The protein below binds the small molecule below.
Small molecule (SMILES): CC(=O)N[C@H]1[C@H](O[C@H]2[C@H](O)[C@@H](NC(C)=O)CO[C@@H]2CO)O[C@H](CO)[C@@H](O)[C@@H]1O

Sequence of chain 1.C:
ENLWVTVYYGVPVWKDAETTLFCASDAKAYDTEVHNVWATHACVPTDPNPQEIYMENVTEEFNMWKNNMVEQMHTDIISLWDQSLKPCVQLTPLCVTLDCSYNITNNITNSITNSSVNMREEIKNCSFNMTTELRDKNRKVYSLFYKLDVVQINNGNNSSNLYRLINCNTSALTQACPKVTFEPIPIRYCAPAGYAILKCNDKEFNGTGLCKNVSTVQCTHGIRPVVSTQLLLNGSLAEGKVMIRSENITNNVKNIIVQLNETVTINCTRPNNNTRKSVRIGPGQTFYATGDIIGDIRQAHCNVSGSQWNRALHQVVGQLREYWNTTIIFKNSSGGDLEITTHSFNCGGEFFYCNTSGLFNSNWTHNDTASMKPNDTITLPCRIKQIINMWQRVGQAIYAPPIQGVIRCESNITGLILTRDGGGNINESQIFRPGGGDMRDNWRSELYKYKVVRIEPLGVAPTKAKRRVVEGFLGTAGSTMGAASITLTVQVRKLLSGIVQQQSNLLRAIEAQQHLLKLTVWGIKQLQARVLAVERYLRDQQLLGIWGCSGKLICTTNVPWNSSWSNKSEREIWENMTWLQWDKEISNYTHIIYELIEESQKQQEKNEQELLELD

Binding-site contacts:
Ligand atom C8 contacts residue NAG2 of chain 1.W at 3.5 Å.
Ligand atom C8 contacts residue NAG1 of chain 1.W at 3.2 Å.
Ligand atom C4 contacts residue ASN133 of chain 1.C at 4.2 Å.
Ligand atom C1 contacts residue ASN133 of chain 1.C at 1.4 Å.
Ligand atom N2 contacts residue ASN133 of chain 1.C at 2.9 Å (h-bond).
Ligand atom O5 contacts residue ASN133 of chain 1.C at 2.3 Å (h-bond).
Ligand atom C5 contacts residue ASN133 of chain 1.C at 3.6 Å.
Ligand atom C7 contacts residue ASN133 of chain 1.C at 4.0 Å.
Ligand atom C2 contacts residue ASN133 of chain 1.C at 2.5 Å.
Ligand atom C3 contacts residue ASN133 of chain 1.C at 3.8 Å.